Binding-site contacts:
Ligand atom C12 contacts residue ASN284 of chain 1.A at 3.4 Å.
Ligand atom O3 contacts residue GLY675 of chain 1.A at 3.0 Å (h-bond).
Ligand atom O6 contacts residue LEU139 of chain 1.A at 3.7 Å.
Ligand atom C7 contacts residue ASN284 of chain 1.A at 3.7 Å.
Ligand atom O3 contacts residue SER674 of chain 1.A at 3.0 Å (h-bond).
Ligand atom O3 contacts residue ALA673 of chain 1.A at 3.3 Å (h-bond).
Ligand atom O6 contacts residue HIS377 of chain 1.A at 2.7 Å (h-bond).
Ligand atom C4 contacts residue GLY675 of chain 1.A at 3.8 Å.
Ligand atom O4 contacts residue ASN484 of chain 1.A at 3.6 Å.
Ligand atom O5 contacts residue HIS377 of chain 1.A at 3.7 Å.
Ligand atom O6 contacts residue VAL455 of chain 1.A at 3.9 Å.
Ligand atom C3 contacts residue GLU672 of chain 1.A at 3.3 Å.
Ligand atom O6 contacts residue ASN484 of chain 1.A at 2.8 Å (h-bond).
Ligand atom C8 contacts residue ASN284 of chain 1.A at 3.8 Å.
Ligand atom C9 contacts residue LEU136 of chain 1.A at 3.8 Å (hydrophobic).
Ligand atom C7 contacts residue LEU136 of chain 1.A at 3.9 Å (hydrophobic).
Ligand atom O7 contacts residue LEU136 of chain 1.A at 3.6 Å.
Ligand atom O2 contacts residue ASN284 of chain 1.A at 3.7 Å.
Ligand atom C9 contacts residue HIS377 of chain 1.A at 3.7 Å.
Ligand atom O7 contacts residue ASN284 of chain 1.A at 3.8 Å.
Ligand atom O5 contacts residue LEU136 of chain 1.A at 3.8 Å.
Ligand atom C2 contacts residue HIS377 of chain 1.A at 3.4 Å.
Ligand atom O4 contacts residue GLY675 of chain 1.A at 2.9 Å (h-bond).
Ligand atom O3 contacts residue GLU672 of chain 1.A at 2.7 Å (salt-bridge).
Ligand atom O4 contacts residue SER674 of chain 1.A at 3.6 Å.
Ligand atom C13 contacts residue ASN284 of chain 1.A at 3.4 Å.
Ligand atom C10 contacts residue THR378 of chain 1.A at 3.7 Å.
Ligand atom C6 contacts residue ASN484 of chain 1.A at 3.4 Å.
Ligand atom C6 contacts residue HIS377 of chain 1.A at 3.6 Å.
Ligand atom C3 contacts residue GLY675 of chain 1.A at 3.8 Å.
Ligand atom C5 contacts residue LEU136 of chain 1.A at 3.8 Å (hydrophobic).
Ligand atom C5 contacts residue GLY135 of chain 1.A at 3.8 Å.
Ligand atom C10 contacts residue ASP339 of chain 1.A at 3.9 Å.
Ligand atom C6 contacts residue GLY135 of chain 1.A at 3.6 Å.
Ligand atom N1 contacts residue HIS377 of chain 1.A at 3.1 Å (h-bond).
Ligand atom O2 contacts residue TYR573 of chain 1.A at 3.1 Å (h-bond).
Ligand atom O2 contacts residue GLU672 of chain 1.A at 3.1 Å (salt-bridge).
Ligand atom C1 contacts residue HIS377 of chain 1.A at 3.6 Å.
Ligand atom C2 contacts residue GLU672 of chain 1.A at 3.8 Å.
Ligand atom O2 contacts residue HIS377 of chain 1.A at 3.9 Å.

This protein binds this small molecule.
Small molecule (SMILES): O=C(N[C@@H]1O[C@H](CO)[C@@H](O)[C@H](O)[C@H]1O)c1ccccc1

Sequence of chain 1.A:
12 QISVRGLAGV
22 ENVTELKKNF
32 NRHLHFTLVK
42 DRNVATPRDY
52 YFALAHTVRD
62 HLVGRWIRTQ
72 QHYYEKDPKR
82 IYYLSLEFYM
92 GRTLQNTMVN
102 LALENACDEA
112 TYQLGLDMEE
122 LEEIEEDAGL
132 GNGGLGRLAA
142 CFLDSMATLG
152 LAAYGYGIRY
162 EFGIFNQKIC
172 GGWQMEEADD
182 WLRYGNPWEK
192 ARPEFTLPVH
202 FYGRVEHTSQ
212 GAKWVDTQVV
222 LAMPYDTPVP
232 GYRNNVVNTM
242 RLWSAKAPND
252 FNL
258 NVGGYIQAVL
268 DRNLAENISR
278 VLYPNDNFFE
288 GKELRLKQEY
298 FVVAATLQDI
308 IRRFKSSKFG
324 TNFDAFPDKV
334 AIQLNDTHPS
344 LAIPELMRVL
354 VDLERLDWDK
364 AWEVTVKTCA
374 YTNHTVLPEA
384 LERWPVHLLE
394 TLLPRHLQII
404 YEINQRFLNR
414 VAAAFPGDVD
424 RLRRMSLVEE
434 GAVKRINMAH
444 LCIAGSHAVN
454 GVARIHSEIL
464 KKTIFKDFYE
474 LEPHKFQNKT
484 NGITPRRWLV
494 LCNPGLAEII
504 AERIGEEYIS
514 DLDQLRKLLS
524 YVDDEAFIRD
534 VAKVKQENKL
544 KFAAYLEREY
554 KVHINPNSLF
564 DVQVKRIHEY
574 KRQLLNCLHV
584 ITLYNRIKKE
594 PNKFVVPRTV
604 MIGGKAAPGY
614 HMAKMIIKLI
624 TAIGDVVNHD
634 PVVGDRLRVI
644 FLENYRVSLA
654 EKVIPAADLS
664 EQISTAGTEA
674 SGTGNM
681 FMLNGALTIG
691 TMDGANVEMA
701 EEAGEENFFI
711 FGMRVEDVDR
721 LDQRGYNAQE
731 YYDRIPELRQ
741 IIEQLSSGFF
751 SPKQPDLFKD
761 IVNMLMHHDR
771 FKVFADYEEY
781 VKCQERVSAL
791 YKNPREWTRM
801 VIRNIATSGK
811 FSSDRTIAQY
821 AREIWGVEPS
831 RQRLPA